The protein below binds the small molecule below.
Small molecule (SMILES): CC(C)(C(=O)NCc1cn(Cc2ccc(Cl)cc2)nn1)[SH](=O)=O

Sequence of chain 1.A:
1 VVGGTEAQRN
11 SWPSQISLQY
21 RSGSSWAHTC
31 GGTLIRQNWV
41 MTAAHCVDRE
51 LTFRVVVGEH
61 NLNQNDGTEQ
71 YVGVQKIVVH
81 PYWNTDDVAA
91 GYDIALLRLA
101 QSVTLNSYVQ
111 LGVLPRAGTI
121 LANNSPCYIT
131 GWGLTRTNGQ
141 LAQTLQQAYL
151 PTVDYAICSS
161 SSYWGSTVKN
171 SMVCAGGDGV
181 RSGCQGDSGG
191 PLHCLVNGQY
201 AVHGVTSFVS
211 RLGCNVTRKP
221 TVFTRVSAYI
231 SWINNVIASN

Binding-site contacts:
Ligand atom C13 contacts residue THR29 of chain 1.A at 3.3 Å.
Ligand atom N10 contacts residue HIS45 of chain 1.A at 3.8 Å.
Ligand atom O1 contacts residue ASP187 of chain 1.A at 3.6 Å (salt-bridge).
Ligand atom C21 contacts residue SER207 of chain 1.A at 3.4 Å.
Ligand atom O24 contacts residue PHE208 of chain 1.A at 3.6 Å.
Ligand atom O24 contacts residue SER207 of chain 1.A at 3.7 Å.
Ligand atom C21 contacts residue HIS45 of chain 1.A at 3.2 Å.
Ligand atom N11 contacts residue HIS45 of chain 1.A at 3.5 Å.
Ligand atom N15 contacts residue SER188 of chain 1.A at 3.1 Å (h-bond).
Ligand atom O24 contacts residue SER188 of chain 1.A at 2.4 Å (h-bond).
Ligand atom C5 contacts residue TYR20 of chain 1.A at 3.8 Å (hydrophobic).
Ligand atom C16 contacts residue SER188 of chain 1.A at 3.2 Å.
Ligand atom N15 contacts residue HIS45 of chain 1.A at 2.8 Å (h-bond).
Ligand atom C2 contacts residue ARG49 of chain 1.A at 3.4 Å.
Ligand atom O1 contacts residue GLY186 of chain 1.A at 3.3 Å (h-bond).
Ligand atom C19 contacts residue HIS45 of chain 1.A at 3.9 Å.
Ligand atom O18 contacts residue GLY186 of chain 1.A at 3.3 Å (h-bond).
Ligand atom C14 contacts residue THR29 of chain 1.A at 3.8 Å.
Ligand atom C3 contacts residue ARG49 of chain 1.A at 3.6 Å.
Ligand atom C1 contacts residue ARG49 of chain 1.A at 3.7 Å.
Ligand atom C14 contacts residue CYS30 of chain 1.A at 3.9 Å (hydrophobic).
Ligand atom C5 contacts residue LEU51 of chain 1.A at 3.5 Å (hydrophobic).
Ligand atom C8 contacts residue HIS45 of chain 1.A at 3.5 Å.
Ligand atom C5 contacts residue THR29 of chain 1.A at 3.9 Å.
Ligand atom C16 contacts residue HIS45 of chain 1.A at 3.9 Å.
Ligand atom C19 contacts residue SER188 of chain 1.A at 2.7 Å.
Ligand atom C21 contacts residue SER188 of chain 1.A at 3.0 Å.
Ligand atom CL7 contacts residue TYR20 of chain 1.A at 3.7 Å.
Ligand atom O1 contacts residue GLN185 of chain 1.A at 3.5 Å.
Ligand atom C20 contacts residue GLN185 of chain 1.A at 3.7 Å.
Ligand atom N9 contacts residue HIS45 of chain 1.A at 3.5 Å (h-bond).
Ligand atom C12 contacts residue HIS45 of chain 1.A at 3.6 Å.
Ligand atom S22 contacts residue SER188 of chain 1.A at 1.6 Å (h-bond).
Ligand atom O1 contacts residue SER188 of chain 1.A at 2.5 Å (h-bond).
Ligand atom C8 contacts residue CYS46 of chain 1.A at 3.5 Å (hydrophobic).
Ligand atom C14 contacts residue HIS45 of chain 1.A at 3.7 Å.
Ligand atom O18 contacts residue GLN185 of chain 1.A at 3.2 Å.
Ligand atom C13 contacts residue CYS30 of chain 1.A at 3.7 Å (hydrophobic).
Ligand atom O1 contacts residue CYS184 of chain 1.A at 3.1 Å (h-bond).
Ligand atom C6 contacts residue THR29 of chain 1.A at 3.4 Å.